The small molecule below binds the protein below.
Small molecule (SMILES): Nc1ncnc2c1ncn2[C@@H]1O[C@H](COP(=O)(O)OP(=O)(O)OP(O)(O)=S)[C@@H](O)[C@H]1O

Binding-site contacts:
Ligand atom O1B contacts residue LYS181 of chain 1.G at 3.1 Å.
Ligand atom O4' contacts residue PHE355 of chain 1.G at 3.2 Å.
Ligand atom C8 contacts residue GLY183 of chain 1.G at 3.6 Å.
Ligand atom PG contacts residue MG1 of chain 1.M at 3.4 Å.
Ligand atom C5 contacts residue MET186 of chain 1.G at 3.6 Å (hydrophobic).
Ligand atom PB contacts residue THR185 of chain 1.G at 3.8 Å.
Ligand atom PG contacts residue ARG212 of chain 1.G at 3.8 Å.
Ligand atom PB contacts residue LYS181 of chain 1.G at 4.0 Å.
Ligand atom O2B contacts residue MG1 of chain 1.M at 3.8 Å.
Ligand atom O2G contacts residue GLU215 of chain 1.G at 4.0 Å.
Ligand atom O3G contacts residue PRO180 of chain 1.G at 3.4 Å.
Ligand atom N7 contacts residue MET186 of chain 1.G at 3.9 Å.
Ligand atom O1B contacts residue GLY183 of chain 1.G at 2.7 Å (h-bond).
Ligand atom O3G contacts residue LYS181 of chain 1.G at 2.6 Å (salt-bridge).
Ligand atom C6 contacts residue MET186 of chain 1.G at 3.5 Å (hydrophobic).
Ligand atom O2A contacts residue MET186 of chain 1.G at 2.9 Å.
Ligand atom O2G contacts residue MG1 of chain 1.M at 1.9 Å.
Ligand atom O3B contacts residue LYS181 of chain 1.G at 3.7 Å.
Ligand atom S1G contacts residue ARG212 of chain 1.G at 3.1 Å (salt-bridge).
Ligand atom N6 contacts residue MET186 of chain 1.G at 3.5 Å.
Ligand atom N6 contacts residue THR158 of chain 1.G at 3.4 Å.
Ligand atom O1B contacts residue ALA182 of chain 1.G at 2.7 Å (h-bond).
Ligand atom PG contacts residue LYS181 of chain 1.G at 3.8 Å.
Ligand atom O2G contacts residue ARG212 of chain 1.G at 3.1 Å (salt-bridge).
Ligand atom O2B contacts residue THR185 of chain 1.G at 2.4 Å (h-bond).
Ligand atom O2G contacts residue THR185 of chain 1.G at 3.2 Å (h-bond).
Ligand atom C1' contacts residue PHE355 of chain 1.G at 3.4 Å (hydrophobic).
Ligand atom N3 contacts residue PHE355 of chain 1.G at 3.5 Å.
Ligand atom PB contacts residue GLY183 of chain 1.G at 3.8 Å.
Ligand atom O2B contacts residue LYS184 of chain 1.G at 3.2 Å.
Ligand atom O1B contacts residue LYS184 of chain 1.G at 3.5 Å (salt-bridge).
Ligand atom N9 contacts residue PHE355 of chain 1.G at 3.6 Å.
Ligand atom C4 contacts residue PHE355 of chain 1.G at 3.4 Å (hydrophobic).
Ligand atom O3A contacts residue GLY183 of chain 1.G at 3.4 Å.
Ligand atom S1G contacts residue LYS181 of chain 1.G at 3.8 Å.
Ligand atom O3A contacts residue LYS184 of chain 1.G at 3.7 Å.
Ligand atom O1A contacts residue GLU215 of chain 1.G at 3.7 Å.
Ligand atom N7 contacts residue GLY183 of chain 1.G at 3.9 Å.
Ligand atom C5 contacts residue PHE355 of chain 1.G at 3.9 Å (hydrophobic).
Ligand atom PB contacts residue LYS184 of chain 1.G at 3.8 Å.

Sequence of chain 1.G:
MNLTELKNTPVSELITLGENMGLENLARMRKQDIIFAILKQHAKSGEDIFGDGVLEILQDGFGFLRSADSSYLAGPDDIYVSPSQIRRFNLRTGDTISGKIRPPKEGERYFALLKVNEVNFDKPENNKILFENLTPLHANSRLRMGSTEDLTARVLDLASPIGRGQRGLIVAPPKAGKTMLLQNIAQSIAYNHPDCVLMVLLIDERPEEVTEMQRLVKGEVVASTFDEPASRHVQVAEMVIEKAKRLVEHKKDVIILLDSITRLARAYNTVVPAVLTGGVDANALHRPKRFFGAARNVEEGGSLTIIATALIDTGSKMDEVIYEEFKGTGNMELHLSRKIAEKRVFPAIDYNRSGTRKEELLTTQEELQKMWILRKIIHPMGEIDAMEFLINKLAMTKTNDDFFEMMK